Sequence of chain 1.A:
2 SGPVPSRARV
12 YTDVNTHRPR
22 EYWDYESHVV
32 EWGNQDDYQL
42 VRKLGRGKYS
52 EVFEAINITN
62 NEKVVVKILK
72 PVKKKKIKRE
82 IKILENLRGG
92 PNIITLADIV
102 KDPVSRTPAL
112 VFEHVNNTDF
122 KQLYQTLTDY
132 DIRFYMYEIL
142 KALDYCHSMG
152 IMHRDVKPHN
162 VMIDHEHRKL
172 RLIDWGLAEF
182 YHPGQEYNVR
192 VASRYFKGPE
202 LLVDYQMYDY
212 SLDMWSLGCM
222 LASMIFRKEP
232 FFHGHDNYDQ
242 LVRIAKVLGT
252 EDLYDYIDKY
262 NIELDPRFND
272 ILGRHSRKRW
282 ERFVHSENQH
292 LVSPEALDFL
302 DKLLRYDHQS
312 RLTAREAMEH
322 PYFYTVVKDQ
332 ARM

Binding-site contacts:
Ligand atom BR2 contacts residue ILE95 of chain 1.A at 3.3 Å.
Ligand atom C3 contacts residue ILE95 of chain 1.A at 4.1 Å (hydrophobic).
Ligand atom C7 contacts residue ASP175 of chain 1.A at 4.0 Å.
Ligand atom C1 contacts residue VAL66 of chain 1.A at 4.0 Å (hydrophobic).
Ligand atom N5 contacts residue ILE174 of chain 1.A at 4.0 Å.
Ligand atom C4 contacts residue VAL53 of chain 1.A at 4.3 Å (hydrophobic).
Ligand atom C3 contacts residue ILE174 of chain 1.A at 4.1 Å (hydrophobic).
Ligand atom BR2 contacts residue VAL66 of chain 1.A at 4.0 Å.
Ligand atom N8 contacts residue LYS68 of chain 1.A at 3.5 Å (salt-bridge).
Ligand atom BR2 contacts residue PHE113 of chain 1.A at 3.7 Å.
Ligand atom C2 contacts residue PHE113 of chain 1.A at 4.1 Å (hydrophobic).
Ligand atom N8 contacts residue PHE113 of chain 1.A at 3.8 Å.
Ligand atom BR1 contacts residue ILE174 of chain 1.A at 3.6 Å.
Ligand atom N5 contacts residue ASP175 of chain 1.A at 3.9 Å.
Ligand atom BR2 contacts residue GLU114 of chain 1.A at 4.2 Å.
Ligand atom BR1 contacts residue MET163 of chain 1.A at 4.1 Å.
Ligand atom N9 contacts residue ASP175 of chain 1.A at 3.2 Å.
Ligand atom C7 contacts residue PHE113 of chain 1.A at 3.9 Å (hydrophobic).
Ligand atom C7 contacts residue ILE174 of chain 1.A at 4.0 Å (hydrophobic).
Ligand atom C1 contacts residue ILE174 of chain 1.A at 4.0 Å (hydrophobic).
Ligand atom C6 contacts residue ILE174 of chain 1.A at 3.7 Å (hydrophobic).
Ligand atom N8 contacts residue ASP175 of chain 1.A at 3.4 Å (salt-bridge).
Ligand atom C6 contacts residue ASP175 of chain 1.A at 4.3 Å.
Ligand atom C2 contacts residue VAL66 of chain 1.A at 4.1 Å (hydrophobic).
Ligand atom N5 contacts residue LYS68 of chain 1.A at 3.8 Å.
Ligand atom N8 contacts residue ILE174 of chain 1.A at 4.4 Å.
Ligand atom N9 contacts residue LYS68 of chain 1.A at 2.8 Å (salt-bridge).
Ligand atom C4 contacts residue ILE174 of chain 1.A at 3.5 Å (hydrophobic).
Ligand atom BR2 contacts residue VAL116 of chain 1.A at 3.6 Å.
Ligand atom BR1 contacts residue VAL53 of chain 1.A at 3.9 Å.
Ligand atom C2 contacts residue ILE174 of chain 1.A at 4.0 Å (hydrophobic).
Ligand atom C2 contacts residue ILE95 of chain 1.A at 4.2 Å (hydrophobic).
Ligand atom C3 contacts residue PHE113 of chain 1.A at 3.5 Å (hydrophobic).

This small molecule binds to this protein.
Small molecule (SMILES): Brc1cc(Br)c2[nH]nnc2c1